Binding-site contacts:
Ligand atom N2 contacts residue TYR84 of chain 1.B at 3.8 Å.
Ligand atom C8 contacts residue TYR84 of chain 1.B at 4.2 Å (hydrophobic).
Ligand atom C2 contacts residue ALA8 of chain 1.D at 4.2 Å (hydrophobic).
Ligand atom C8 contacts residue GLU3 of chain 1.D at 4.2 Å.
Ligand atom N contacts residue GLY7 of chain 1.D at 4.0 Å.
Ligand atom C contacts residue ALA8 of chain 1.D at 1.6 Å (hydrophobic).
Ligand atom N1 contacts residue TYR84 of chain 1.B at 3.7 Å.
Ligand atom C contacts residue NH210 of chain 1.D at 3.7 Å.
Ligand atom C6 contacts residue TYR84 of chain 1.B at 3.9 Å (hydrophobic).
Ligand atom N1 contacts residue ALA4 of chain 1.D at 2.4 Å.
Ligand atom N3 contacts residue TYR84 of chain 1.B at 3.6 Å.
Ligand atom C4 contacts residue TYR84 of chain 1.B at 4.4 Å (hydrophobic).
Ligand atom N5 contacts residue ALA8 of chain 1.D at 3.5 Å.
Ligand atom N2 contacts residue ALA4 of chain 1.D at 3.5 Å.
Ligand atom C1 contacts residue ALA8 of chain 1.D at 3.0 Å (hydrophobic).
Ligand atom C2 contacts residue GLY7 of chain 1.D at 4.3 Å.
Ligand atom C7 contacts residue TYR84 of chain 1.B at 3.7 Å (hydrophobic).
Ligand atom C6 contacts residue ALA4 of chain 1.D at 4.2 Å (hydrophobic).
Ligand atom C8 contacts residue ALA4 of chain 1.D at 1.5 Å (hydrophobic).
Ligand atom N4 contacts residue ALA8 of chain 1.D at 4.5 Å.
Ligand atom N contacts residue ALA8 of chain 1.D at 2.3 Å.
Ligand atom N3 contacts residue ALA4 of chain 1.D at 4.4 Å.
Ligand atom C7 contacts residue ALA4 of chain 1.D at 3.1 Å (hydrophobic).
Ligand atom C4 contacts residue GLY7 of chain 1.D at 4.4 Å.
Ligand atom C1 contacts residue GLY7 of chain 1.D at 3.2 Å.
Ligand atom C contacts residue GLU9 of chain 1.D at 3.6 Å.
Ligand atom N contacts residue GLU9 of chain 1.D at 4.1 Å.
Ligand atom C contacts residue GLY7 of chain 1.D at 4.4 Å.

Sequence of chain 1.B:
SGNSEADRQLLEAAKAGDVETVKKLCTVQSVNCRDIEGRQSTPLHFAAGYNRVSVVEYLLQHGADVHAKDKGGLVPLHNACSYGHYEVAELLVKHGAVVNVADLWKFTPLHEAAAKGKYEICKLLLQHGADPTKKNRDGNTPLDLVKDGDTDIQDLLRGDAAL

A protein and the small-molecule ligand that binds it are described below.
Small molecule (SMILES): Cn1cc(CCCc2cn(C)nn2)nn1

Sequence of chain 1.D:
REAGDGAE